Binding-site contacts:
Ligand atom C2 contacts residue PHE140 of chain 1.A at 3.5 Å (hydrophobic).
Ligand atom C10 contacts residue ARG188 of chain 1.A at 3.6 Å.
Ligand atom N3 contacts residue HIS41 of chain 1.A at 3.5 Å (h-bond).
Ligand atom C3 contacts residue LEU141 of chain 1.A at 3.7 Å (hydrophobic).
Ligand atom N contacts residue GLU166 of chain 1.A at 3.5 Å.
Ligand atom N2 contacts residue ARG188 of chain 1.A at 3.7 Å.
Ligand atom C12 contacts residue MET165 of chain 1.A at 3.5 Å (hydrophobic).
Ligand atom C12 contacts residue HIS164 of chain 1.A at 3.4 Å.
Ligand atom N2 contacts residue GLN189 of chain 1.A at 3.5 Å (h-bond).
Ligand atom O contacts residue HIS164 of chain 1.A at 3.7 Å.
Ligand atom C9 contacts residue GLN189 of chain 1.A at 3.3 Å.
Ligand atom C3 contacts residue HIS163 of chain 1.A at 3.6 Å.
Ligand atom N contacts residue HIS163 of chain 1.A at 2.7 Å (h-bond).
Ligand atom C contacts residue ASN142 of chain 1.A at 3.7 Å.
Ligand atom N3 contacts residue ASP187 of chain 1.A at 2.9 Å.
Ligand atom C10 contacts residue MET49 of chain 1.A at 3.3 Å (hydrophobic).
Ligand atom N3 contacts residue HIS164 of chain 1.A at 3.6 Å.
Ligand atom C2 contacts residue ASN142 of chain 1.A at 3.5 Å.
Ligand atom C11 contacts residue MET49 of chain 1.A at 3.6 Å (hydrophobic).
Ligand atom C10 contacts residue MET165 of chain 1.A at 3.5 Å (hydrophobic).
Ligand atom O contacts residue MET165 of chain 1.A at 3.2 Å.
Ligand atom N2 contacts residue MET49 of chain 1.A at 3.5 Å.
Ligand atom O contacts residue GLU166 of chain 1.A at 3.1 Å (salt-bridge).
Ligand atom C12 contacts residue HIS41 of chain 1.A at 3.6 Å.
Ligand atom C3 contacts residue GLU166 of chain 1.A at 3.6 Å.
Ligand atom C contacts residue GLU166 of chain 1.A at 3.5 Å.
Ligand atom C13 contacts residue HIS41 of chain 1.A at 3.8 Å.
Ligand atom C2 contacts residue LEU141 of chain 1.A at 3.3 Å (hydrophobic).
Ligand atom C13 contacts residue HIS164 of chain 1.A at 3.2 Å.
Ligand atom C11 contacts residue MET165 of chain 1.A at 3.6 Å (hydrophobic).
Ligand atom C3 contacts residue PHE140 of chain 1.A at 3.3 Å (hydrophobic).
Ligand atom C12 contacts residue ASP187 of chain 1.A at 3.6 Å.
Ligand atom N3 contacts residue MET165 of chain 1.A at 3.8 Å.
Ligand atom C2 contacts residue GLU166 of chain 1.A at 3.6 Å.
Ligand atom C4 contacts residue GLU166 of chain 1.A at 3.5 Å.
Ligand atom C1 contacts residue ASN142 of chain 1.A at 3.8 Å.
Ligand atom C4 contacts residue HIS163 of chain 1.A at 3.5 Å.
Ligand atom C11 contacts residue HIS164 of chain 1.A at 3.8 Å.
Ligand atom C1 contacts residue GLU166 of chain 1.A at 3.7 Å.
Ligand atom C5 contacts residue GLU166 of chain 1.A at 3.8 Å.

A small-molecule ligand and the protein it binds are described below.
Small molecule (SMILES): Cc1ccncc1NC(=O)Cc1cncc(C#N)c1

Sequence of chain 2.A:
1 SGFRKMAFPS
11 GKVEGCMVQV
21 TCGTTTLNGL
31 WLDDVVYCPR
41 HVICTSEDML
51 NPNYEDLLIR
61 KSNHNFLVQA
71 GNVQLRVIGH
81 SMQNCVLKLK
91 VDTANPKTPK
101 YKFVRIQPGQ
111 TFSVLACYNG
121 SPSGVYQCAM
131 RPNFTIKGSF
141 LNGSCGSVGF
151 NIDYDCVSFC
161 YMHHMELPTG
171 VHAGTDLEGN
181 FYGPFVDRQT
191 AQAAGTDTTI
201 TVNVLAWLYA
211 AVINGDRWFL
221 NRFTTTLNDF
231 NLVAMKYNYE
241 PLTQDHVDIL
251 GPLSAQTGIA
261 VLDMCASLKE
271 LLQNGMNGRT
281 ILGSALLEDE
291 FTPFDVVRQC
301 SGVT

Sequence of chain 1.A:
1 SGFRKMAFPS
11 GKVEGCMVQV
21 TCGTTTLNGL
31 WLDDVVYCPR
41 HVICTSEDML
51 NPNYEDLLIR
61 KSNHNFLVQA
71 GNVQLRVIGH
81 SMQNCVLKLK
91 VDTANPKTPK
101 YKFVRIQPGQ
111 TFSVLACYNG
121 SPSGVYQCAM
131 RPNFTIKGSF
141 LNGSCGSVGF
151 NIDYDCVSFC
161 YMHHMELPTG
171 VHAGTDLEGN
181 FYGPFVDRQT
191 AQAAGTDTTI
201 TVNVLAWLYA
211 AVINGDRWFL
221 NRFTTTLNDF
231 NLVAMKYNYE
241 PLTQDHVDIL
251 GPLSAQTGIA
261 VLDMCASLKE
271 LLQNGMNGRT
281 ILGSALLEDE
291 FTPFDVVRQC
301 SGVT